Binding-site contacts:
Ligand atom O29 contacts residue GLU56 of chain 1.B at 2.5 Å (salt-bridge).
Ligand atom C01 contacts residue LEU131 of chain 1.B at 3.9 Å (hydrophobic).
Ligand atom C06 contacts residue GLY224 of chain 1.B at 3.4 Å.
Ligand atom C15 contacts residue MET46 of chain 1.B at 3.5 Å (hydrophobic).
Ligand atom C07 contacts residue HIS227 of chain 1.B at 3.0 Å.
Ligand atom C15 contacts residue HIS227 of chain 1.B at 3.5 Å.
Ligand atom C07 contacts residue ILE127 of chain 1.B at 3.9 Å (hydrophobic).
Ligand atom C24 contacts residue ALA53 of chain 1.B at 3.8 Å (hydrophobic).
Ligand atom C12 contacts residue HIS227 of chain 1.B at 3.2 Å.
Ligand atom C21 contacts residue LEU228 of chain 1.B at 3.8 Å (hydrophobic).
Ligand atom C12 contacts residue GLU122 of chain 1.B at 3.5 Å.
Ligand atom C10 contacts residue HIS227 of chain 1.B at 3.3 Å.
Ligand atom C20 contacts residue MET46 of chain 1.B at 3.9 Å (hydrophobic).
Ligand atom C01 contacts residue PHE107 of chain 1.B at 3.5 Å (hydrophobic).
Ligand atom C28 contacts residue GLU56 of chain 1.B at 3.2 Å.
Ligand atom C14 contacts residue MET231 of chain 1.B at 3.6 Å (hydrophobic).
Ligand atom C20 contacts residue THR50 of chain 1.B at 3.7 Å.
Ligand atom C12 contacts residue GLY123 of chain 1.B at 3.4 Å.
Ligand atom C08 contacts residue HIS227 of chain 1.B at 3.8 Å.
Ligand atom C19 contacts residue LEU49 of chain 1.B at 3.7 Å (hydrophobic).
Ligand atom C13 contacts residue HIS227 of chain 1.B at 3.3 Å.
Ligand atom C23 contacts residue LEU228 of chain 1.B at 3.7 Å (hydrophobic).
Ligand atom C15 contacts residue MET231 of chain 1.B at 3.8 Å (hydrophobic).
Ligand atom C11 contacts residue HIS227 of chain 1.B at 3.2 Å.
Ligand atom C06 contacts residue HIS227 of chain 1.B at 3.9 Å.
Ligand atom N09 contacts residue MET46 of chain 1.B at 3.9 Å.
Ligand atom O29 contacts residue ARG97 of chain 1.B at 3.4 Å (salt-bridge).
Ligand atom C24 contacts residue LEU87 of chain 1.B at 3.9 Å (hydrophobic).
Ligand atom C26 contacts residue LEU49 of chain 1.B at 3.7 Å (hydrophobic).
Ligand atom N09 contacts residue HIS227 of chain 1.B at 3.7 Å.
Ligand atom O22 contacts residue LEU243 of chain 1.B at 3.3 Å.
Ligand atom C07 contacts residue GLY224 of chain 1.B at 3.6 Å.
Ligand atom C06 contacts residue LEU228 of chain 1.B at 3.7 Å (hydrophobic).
Ligand atom C23 contacts residue ALA53 of chain 1.B at 3.6 Å (hydrophobic).
Ligand atom C11 contacts residue GLY123 of chain 1.B at 3.2 Å.
Ligand atom C30 contacts residue LEU90 of chain 1.B at 3.5 Å (hydrophobic).
Ligand atom O22 contacts residue THR50 of chain 1.B at 3.3 Å (h-bond).
Ligand atom C21 contacts residue THR50 of chain 1.B at 3.9 Å.
Ligand atom C14 contacts residue HIS227 of chain 1.B at 3.6 Å.
Ligand atom C27 contacts residue GLU56 of chain 1.B at 3.4 Å.

A protein and the small-molecule ligand that binds it are described below.
Small molecule (SMILES): CCC(=C(c1ccc(O)cc1)c1ccc(O)cc1)c1cccc(Nc2ccccc2)c1

Sequence of chain 1.B:
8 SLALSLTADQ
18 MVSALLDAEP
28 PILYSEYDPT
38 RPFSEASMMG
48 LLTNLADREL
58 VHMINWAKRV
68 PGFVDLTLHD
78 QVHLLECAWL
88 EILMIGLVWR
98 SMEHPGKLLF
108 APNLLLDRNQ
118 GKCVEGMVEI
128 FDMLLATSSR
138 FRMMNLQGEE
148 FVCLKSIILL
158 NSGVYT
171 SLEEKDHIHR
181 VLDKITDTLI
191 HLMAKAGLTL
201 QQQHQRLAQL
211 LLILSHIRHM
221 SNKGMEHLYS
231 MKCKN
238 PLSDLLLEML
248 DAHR